Binding-site contacts:
Ligand atom C4 contacts residue ASN606 of chain 1.C at 4.3 Å.
Ligand atom C5 contacts residue THR608 of chain 1.C at 4.4 Å.
Ligand atom O5 contacts residue LEU609 of chain 1.C at 3.6 Å.
Ligand atom C2 contacts residue ASN606 of chain 1.C at 2.4 Å.
Ligand atom C3 contacts residue ASN606 of chain 1.C at 3.8 Å.
Ligand atom O5 contacts residue ASN606 of chain 1.C at 2.4 Å (h-bond).
Ligand atom O6 contacts residue LEU609 of chain 1.C at 3.9 Å.
Ligand atom C7 contacts residue ASN606 of chain 1.C at 3.0 Å.
Ligand atom C1 contacts residue LEU609 of chain 1.C at 4.2 Å (hydrophobic).
Ligand atom C5 contacts residue ASN606 of chain 1.C at 3.7 Å.
Ligand atom C5 contacts residue LEU609 of chain 1.C at 4.5 Å (hydrophobic).
Ligand atom C1 contacts residue ASN606 of chain 1.C at 1.5 Å.
Ligand atom C6 contacts residue ASN612 of chain 1.C at 4.4 Å.
Ligand atom C8 contacts residue ASN606 of chain 1.C at 4.2 Å.
Ligand atom C6 contacts residue LEU609 of chain 1.C at 4.4 Å (hydrophobic).
Ligand atom N2 contacts residue ASN606 of chain 1.C at 2.8 Å (h-bond).
Ligand atom O7 contacts residue ASN606 of chain 1.C at 2.8 Å (h-bond).

Sequence of chain 1.C:
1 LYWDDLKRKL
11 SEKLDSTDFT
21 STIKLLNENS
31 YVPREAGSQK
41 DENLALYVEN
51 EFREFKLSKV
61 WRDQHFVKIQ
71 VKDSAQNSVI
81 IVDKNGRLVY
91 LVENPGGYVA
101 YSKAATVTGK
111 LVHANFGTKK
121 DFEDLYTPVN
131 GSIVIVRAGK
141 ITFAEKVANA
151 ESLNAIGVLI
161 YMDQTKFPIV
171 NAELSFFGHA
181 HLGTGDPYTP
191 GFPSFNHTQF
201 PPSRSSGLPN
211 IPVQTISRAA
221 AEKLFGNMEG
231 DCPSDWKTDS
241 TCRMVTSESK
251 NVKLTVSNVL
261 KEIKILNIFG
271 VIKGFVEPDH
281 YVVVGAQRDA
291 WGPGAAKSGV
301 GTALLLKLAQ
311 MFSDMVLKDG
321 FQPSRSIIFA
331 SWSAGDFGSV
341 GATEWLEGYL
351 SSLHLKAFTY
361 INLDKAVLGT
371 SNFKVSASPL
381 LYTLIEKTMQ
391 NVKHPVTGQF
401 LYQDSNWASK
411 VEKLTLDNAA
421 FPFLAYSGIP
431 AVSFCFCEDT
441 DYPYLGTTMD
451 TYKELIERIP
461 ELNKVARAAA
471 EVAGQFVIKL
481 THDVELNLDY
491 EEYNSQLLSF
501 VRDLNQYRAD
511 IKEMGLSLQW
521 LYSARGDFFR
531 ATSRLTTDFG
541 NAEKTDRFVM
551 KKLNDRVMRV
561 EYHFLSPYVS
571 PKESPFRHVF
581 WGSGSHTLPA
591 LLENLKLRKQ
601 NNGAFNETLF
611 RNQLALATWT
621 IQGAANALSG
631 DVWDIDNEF

This protein binds this small molecule.
Small molecule (SMILES): CC(=O)N[C@@H]1[C@@H](O)[C@H](O)[C@@H](CO)O[C@H]1O